Sequence of chain 1.A:
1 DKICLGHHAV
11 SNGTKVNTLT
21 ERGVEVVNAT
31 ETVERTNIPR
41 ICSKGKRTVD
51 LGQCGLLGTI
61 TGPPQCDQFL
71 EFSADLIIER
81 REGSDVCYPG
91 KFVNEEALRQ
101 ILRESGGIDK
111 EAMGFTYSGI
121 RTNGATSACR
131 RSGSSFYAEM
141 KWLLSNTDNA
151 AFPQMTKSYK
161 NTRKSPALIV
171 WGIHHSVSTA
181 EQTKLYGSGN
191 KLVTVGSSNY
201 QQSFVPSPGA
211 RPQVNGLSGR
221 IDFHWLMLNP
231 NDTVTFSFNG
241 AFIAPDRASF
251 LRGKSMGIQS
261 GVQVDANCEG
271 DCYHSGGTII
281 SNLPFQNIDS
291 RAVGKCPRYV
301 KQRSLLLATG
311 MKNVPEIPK

Sequence of chain 1.C:
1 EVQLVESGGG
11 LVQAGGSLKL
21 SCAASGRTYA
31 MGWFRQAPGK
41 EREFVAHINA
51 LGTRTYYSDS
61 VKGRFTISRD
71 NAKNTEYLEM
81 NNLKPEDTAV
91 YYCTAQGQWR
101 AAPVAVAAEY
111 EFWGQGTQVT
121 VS

This small molecule binds to this protein.
Small molecule (SMILES): CC(=O)N[C@H]1[C@H](O[C@H]2[C@H](O)[C@@H](NC(C)=O)CO[C@@H]2CO)O[C@H](CO)[C@@H](O)[C@@H]1O

Binding-site contacts:
Ligand atom C2 contacts residue ASN28 of chain 1.A at 2.4 Å.
Ligand atom C8 contacts residue ASN28 of chain 1.A at 4.4 Å.
Ligand atom C4 contacts residue ASN28 of chain 1.A at 4.3 Å.
Ligand atom C3 contacts residue ASN28 of chain 1.A at 3.8 Å.
Ligand atom C6 contacts residue ARG100 of chain 1.C at 3.8 Å.
Ligand atom C8 contacts residue VAL10 of chain 1.A at 4.0 Å (hydrophobic).
Ligand atom O6 contacts residue ARG100 of chain 1.C at 4.3 Å.
Ligand atom C5 contacts residue ASN28 of chain 1.A at 3.7 Å.
Ligand atom C8 contacts residue GLU111 of chain 1.C at 4.1 Å.
Ligand atom C8 contacts residue ARG100 of chain 1.C at 3.6 Å.
Ligand atom O5 contacts residue ASN28 of chain 1.A at 2.4 Å (h-bond).
Ligand atom N2 contacts residue ASN28 of chain 1.A at 2.8 Å (h-bond).
Ligand atom O7 contacts residue ASN28 of chain 1.A at 3.5 Å (h-bond).
Ligand atom C8 contacts residue VAL27 of chain 1.A at 3.5 Å (hydrophobic).
Ligand atom C7 contacts residue ASN28 of chain 1.A at 3.3 Å.
Ligand atom O5 contacts residue ARG100 of chain 1.C at 4.2 Å.
Ligand atom C7 contacts residue VAL27 of chain 1.A at 4.2 Å (hydrophobic).
Ligand atom C1 contacts residue ASN28 of chain 1.A at 1.4 Å.